Sequence of chain 1.A:
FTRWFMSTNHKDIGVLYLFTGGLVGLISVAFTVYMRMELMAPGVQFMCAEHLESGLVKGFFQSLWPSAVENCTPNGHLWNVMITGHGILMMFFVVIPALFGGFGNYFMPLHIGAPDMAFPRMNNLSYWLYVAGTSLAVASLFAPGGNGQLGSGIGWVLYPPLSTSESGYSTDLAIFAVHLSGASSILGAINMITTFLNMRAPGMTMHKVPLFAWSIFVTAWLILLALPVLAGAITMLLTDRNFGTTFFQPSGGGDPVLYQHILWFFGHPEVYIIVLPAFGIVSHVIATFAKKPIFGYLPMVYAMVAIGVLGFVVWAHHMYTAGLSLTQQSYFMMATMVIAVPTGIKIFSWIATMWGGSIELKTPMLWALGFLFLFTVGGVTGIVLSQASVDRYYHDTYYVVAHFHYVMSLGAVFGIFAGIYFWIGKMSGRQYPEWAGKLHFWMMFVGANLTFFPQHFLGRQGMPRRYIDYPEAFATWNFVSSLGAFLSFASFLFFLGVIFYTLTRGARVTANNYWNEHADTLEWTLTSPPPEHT

Binding-site contacts:
Ligand atom C5 contacts residue GLN45 of chain 1.A at 3.5 Å.
Ligand atom C22 contacts residue MET40 of chain 1.A at 3.5 Å (hydrophobic).
Ligand atom C43 contacts residue TRD1 of chain 1.H at 4.1 Å.
Ligand atom C25 contacts residue TRD1 of chain 1.G at 4.0 Å.
Ligand atom O16 contacts residue MET40 of chain 1.A at 3.9 Å.
Ligand atom O3 contacts residue ALA68 of chain 1.A at 4.1 Å.
Ligand atom C19 contacts residue MET40 of chain 1.A at 3.8 Å (hydrophobic).
Ligand atom O4 contacts residue VAL69 of chain 1.A at 3.4 Å.
Ligand atom O49 contacts residue PHE46 of chain 1.A at 3.9 Å.
Ligand atom C4 contacts residue PRO66 of chain 1.A at 4.0 Å (hydrophobic).
Ligand atom O55 contacts residue TRD1 of chain 1.H at 3.9 Å.
Ligand atom C7 contacts residue GLN45 of chain 1.A at 3.8 Å.
Ligand atom C28 contacts residue PHE486 of chain 1.A at 3.9 Å (hydrophobic).
Ligand atom O4 contacts residue GLN45 of chain 1.A at 3.0 Å (h-bond).
Ligand atom C34 contacts residue PHE486 of chain 1.A at 4.0 Å (hydrophobic).
Ligand atom C31 contacts residue TRD1 of chain 1.G at 4.2 Å.
Ligand atom C8 contacts residue GLN45 of chain 1.A at 4.0 Å.
Ligand atom C37 contacts residue VAL33 of chain 1.A at 3.8 Å (hydrophobic).
Ligand atom C19 contacts residue TRD1 of chain 1.G at 4.0 Å.
Ligand atom C37 contacts residue TRD1 of chain 1.G at 4.2 Å.
Ligand atom O49 contacts residue GLN45 of chain 1.A at 3.9 Å.
Ligand atom O16 contacts residue TRD1 of chain 1.H at 4.0 Å.
Ligand atom C40 contacts residue PHE489 of chain 1.A at 4.0 Å (hydrophobic).
Ligand atom O61 contacts residue TRD1 of chain 1.H at 3.2 Å.
Ligand atom C6 contacts residue PRO66 of chain 1.A at 4.0 Å (hydrophobic).
Ligand atom C4 contacts residue TRD1 of chain 1.G at 4.0 Å.
Ligand atom C25 contacts residue MET37 of chain 1.A at 4.1 Å (hydrophobic).
Ligand atom O3 contacts residue GLN45 of chain 1.A at 3.6 Å.
Ligand atom C28 contacts residue TRD1 of chain 1.H at 4.2 Å.
Ligand atom C22 contacts residue TRD1 of chain 1.H at 4.2 Å.
Ligand atom C18 contacts residue TRD1 of chain 1.G at 3.8 Å.
Ligand atom O3 contacts residue SER67 of chain 1.A at 3.4 Å (h-bond).
Ligand atom C19 contacts residue PHE46 of chain 1.A at 4.0 Å (hydrophobic).
Ligand atom C31 contacts residue MET37 of chain 1.A at 4.0 Å (hydrophobic).
Ligand atom C6 contacts residue PHE46 of chain 1.A at 4.2 Å (hydrophobic).
Ligand atom C57 contacts residue TRD1 of chain 1.G at 3.6 Å.
Ligand atom C43 contacts residue PHE486 of chain 1.A at 3.7 Å (hydrophobic).
Ligand atom C43 contacts residue PHE489 of chain 1.A at 4.2 Å (hydrophobic).
Ligand atom O5 contacts residue PRO66 of chain 1.A at 3.1 Å.
Ligand atom O5 contacts residue TRD1 of chain 1.G at 4.0 Å.

A small-molecule ligand and the protein it binds are described below.
Small molecule (SMILES): CCCCCCCCCCO[C@@H]1O[C@H](CO)[C@@H](O[C@H]2O[C@H](CO)[C@@H](O)[C@H](O)[C@H]2O)[C@H](O)[C@H]1O